Binding-site contacts:
Ligand atom C7 contacts residue HIS344 of chain 1.K at 4.2 Å.
Ligand atom C8 contacts residue ASN227 of chain 1.K at 4.3 Å.
Ligand atom C1 contacts residue THR229 of chain 1.K at 3.7 Å.
Ligand atom O7 contacts residue ASN227 of chain 1.K at 3.0 Å (h-bond).
Ligand atom C2 contacts residue ASN227 of chain 1.K at 2.5 Å.
Ligand atom C1 contacts residue ASN227 of chain 1.K at 1.5 Å.
Ligand atom C8 contacts residue ILE265 of chain 1.K at 4.3 Å (hydrophobic).
Ligand atom C7 contacts residue SER267 of chain 1.K at 4.4 Å.
Ligand atom O5 contacts residue THR229 of chain 1.K at 4.3 Å.
Ligand atom C3 contacts residue THR229 of chain 1.K at 4.4 Å.
Ligand atom C5 contacts residue THR229 of chain 1.K at 4.3 Å.
Ligand atom C8 contacts residue SER267 of chain 1.K at 3.3 Å.
Ligand atom C3 contacts residue ASN227 of chain 1.K at 3.9 Å.
Ligand atom O5 contacts residue ASN227 of chain 1.K at 2.5 Å (h-bond).
Ligand atom C5 contacts residue ASN227 of chain 1.K at 3.8 Å.
Ligand atom C8 contacts residue ILE270 of chain 1.K at 4.1 Å (hydrophobic).
Ligand atom O7 contacts residue HIS344 of chain 1.K at 3.3 Å.
Ligand atom O7 contacts residue ILE265 of chain 1.K at 4.4 Å.
Ligand atom N2 contacts residue ASN227 of chain 1.K at 3.0 Å (h-bond).
Ligand atom C7 contacts residue ASN227 of chain 1.K at 3.2 Å.
Ligand atom C4 contacts residue ASN227 of chain 1.K at 4.4 Å.

A protein and the small-molecule ligand that binds it are described below.
Small molecule (SMILES): CC(=O)N[C@@H]1[C@@H](O)[C@H](O)[C@@H](CO)O[C@H]1O

Sequence of chain 1.K:
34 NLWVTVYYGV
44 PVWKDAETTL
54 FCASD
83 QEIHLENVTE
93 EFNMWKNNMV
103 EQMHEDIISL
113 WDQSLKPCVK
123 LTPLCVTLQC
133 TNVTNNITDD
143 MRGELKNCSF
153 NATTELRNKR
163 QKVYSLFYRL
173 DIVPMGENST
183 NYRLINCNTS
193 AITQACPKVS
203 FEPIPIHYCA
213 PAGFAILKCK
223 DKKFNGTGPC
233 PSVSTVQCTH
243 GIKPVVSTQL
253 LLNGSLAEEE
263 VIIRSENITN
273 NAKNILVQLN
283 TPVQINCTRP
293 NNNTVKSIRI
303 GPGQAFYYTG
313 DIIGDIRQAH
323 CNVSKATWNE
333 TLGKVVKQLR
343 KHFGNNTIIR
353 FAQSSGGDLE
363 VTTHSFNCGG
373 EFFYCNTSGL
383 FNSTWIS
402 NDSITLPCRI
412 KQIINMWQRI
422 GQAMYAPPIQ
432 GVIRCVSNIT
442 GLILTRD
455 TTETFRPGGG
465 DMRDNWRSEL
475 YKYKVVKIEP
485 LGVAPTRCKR